The small molecule below binds the protein below.
Small molecule (SMILES): CC(=O)N[C@@H]1[C@@H](O)[C@H](O)[C@@H](CO)O[C@H]1O

Binding-site contacts:
Ligand atom O5 contacts residue TYR28 of chain 1.C at 4.3 Å.
Ligand atom O7 contacts residue TYR28 of chain 1.C at 3.8 Å.
Ligand atom C1 contacts residue TYR28 of chain 1.C at 4.1 Å (hydrophobic).
Ligand atom C3 contacts residue ASN61 of chain 1.C at 3.8 Å.
Ligand atom O7 contacts residue ASN61 of chain 1.C at 4.0 Å.
Ligand atom C4 contacts residue TYR28 of chain 1.C at 4.4 Å (hydrophobic).
Ligand atom C4 contacts residue ASN61 of chain 1.C at 4.2 Å.
Ligand atom O5 contacts residue ASN61 of chain 1.C at 2.4 Å (h-bond).
Ligand atom N2 contacts residue ASN61 of chain 1.C at 2.9 Å (h-bond).
Ligand atom C2 contacts residue ASN61 of chain 1.C at 2.5 Å.
Ligand atom C7 contacts residue ASN61 of chain 1.C at 3.7 Å.
Ligand atom C1 contacts residue ASN61 of chain 1.C at 1.4 Å.
Ligand atom C5 contacts residue ASN61 of chain 1.C at 3.7 Å.
Ligand atom C6 contacts residue TYR28 of chain 1.C at 3.7 Å (hydrophobic).
Ligand atom C5 contacts residue TYR28 of chain 1.C at 3.5 Å (hydrophobic).
Ligand atom O4 contacts residue TYR28 of chain 1.C at 4.2 Å.

Sequence of chain 1.C:
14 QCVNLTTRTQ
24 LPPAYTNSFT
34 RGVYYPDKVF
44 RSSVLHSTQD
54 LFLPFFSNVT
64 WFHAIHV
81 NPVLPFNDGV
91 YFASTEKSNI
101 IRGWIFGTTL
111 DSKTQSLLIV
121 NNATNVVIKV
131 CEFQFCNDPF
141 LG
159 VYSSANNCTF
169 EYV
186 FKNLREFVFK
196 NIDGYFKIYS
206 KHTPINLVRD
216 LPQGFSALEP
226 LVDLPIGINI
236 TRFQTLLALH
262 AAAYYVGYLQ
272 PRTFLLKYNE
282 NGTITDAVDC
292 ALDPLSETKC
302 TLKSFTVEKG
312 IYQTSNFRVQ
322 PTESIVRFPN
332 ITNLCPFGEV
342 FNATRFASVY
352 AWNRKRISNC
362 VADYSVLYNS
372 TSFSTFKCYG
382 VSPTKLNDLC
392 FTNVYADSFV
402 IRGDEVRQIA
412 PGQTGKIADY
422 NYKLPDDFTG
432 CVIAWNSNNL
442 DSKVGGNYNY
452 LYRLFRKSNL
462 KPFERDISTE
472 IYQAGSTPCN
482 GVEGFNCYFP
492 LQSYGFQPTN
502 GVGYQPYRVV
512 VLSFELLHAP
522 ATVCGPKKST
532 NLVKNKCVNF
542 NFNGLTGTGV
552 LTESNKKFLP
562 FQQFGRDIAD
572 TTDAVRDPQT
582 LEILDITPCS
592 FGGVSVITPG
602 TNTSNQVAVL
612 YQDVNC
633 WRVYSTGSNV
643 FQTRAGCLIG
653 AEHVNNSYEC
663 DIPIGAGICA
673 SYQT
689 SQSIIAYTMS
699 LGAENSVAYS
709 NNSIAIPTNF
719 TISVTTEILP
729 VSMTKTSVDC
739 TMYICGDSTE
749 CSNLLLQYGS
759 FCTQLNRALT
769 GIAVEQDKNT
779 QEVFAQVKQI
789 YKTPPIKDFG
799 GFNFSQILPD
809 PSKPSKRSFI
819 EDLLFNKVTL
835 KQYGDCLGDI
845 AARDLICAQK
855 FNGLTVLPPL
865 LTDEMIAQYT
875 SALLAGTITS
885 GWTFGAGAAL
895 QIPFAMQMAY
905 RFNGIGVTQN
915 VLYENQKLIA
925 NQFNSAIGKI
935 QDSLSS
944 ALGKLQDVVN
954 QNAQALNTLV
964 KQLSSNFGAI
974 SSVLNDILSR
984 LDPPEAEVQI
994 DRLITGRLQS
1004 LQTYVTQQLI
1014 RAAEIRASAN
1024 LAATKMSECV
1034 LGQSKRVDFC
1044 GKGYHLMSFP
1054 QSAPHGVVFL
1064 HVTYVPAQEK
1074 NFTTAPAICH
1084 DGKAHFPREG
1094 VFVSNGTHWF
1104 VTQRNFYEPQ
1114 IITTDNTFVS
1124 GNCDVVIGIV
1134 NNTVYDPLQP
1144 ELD